Binding-site contacts:
Ligand atom C2 contacts residue ASN118 of chain 1.D at 2.4 Å.
Ligand atom C5 contacts residue ASN118 of chain 1.D at 3.7 Å.
Ligand atom O3 contacts residue TRP168 of chain 1.D at 4.0 Å.
Ligand atom O5 contacts residue GLU166 of chain 1.D at 4.4 Å.
Ligand atom C8 contacts residue GLU166 of chain 1.D at 3.6 Å.
Ligand atom O7 contacts residue GLU166 of chain 1.D at 3.7 Å.
Ligand atom N2 contacts residue TRP168 of chain 1.D at 4.3 Å.
Ligand atom O5 contacts residue ASN118 of chain 1.D at 2.4 Å (h-bond).
Ligand atom C8 contacts residue VAL116 of chain 1.D at 3.4 Å (hydrophobic).
Ligand atom C8 contacts residue TRP168 of chain 1.D at 3.7 Å (hydrophobic).
Ligand atom C7 contacts residue GLU166 of chain 1.D at 4.1 Å.
Ligand atom C3 contacts residue ASN118 of chain 1.D at 3.8 Å.
Ligand atom C8 contacts residue ASN118 of chain 1.D at 4.4 Å.
Ligand atom C4 contacts residue ASN118 of chain 1.D at 4.2 Å.
Ligand atom C7 contacts residue TRP168 of chain 1.D at 3.9 Å (hydrophobic).
Ligand atom C1 contacts residue GLU166 of chain 1.D at 4.3 Å.
Ligand atom O7 contacts residue HIS167 of chain 1.D at 4.2 Å.
Ligand atom C7 contacts residue ASN118 of chain 1.D at 3.4 Å.
Ligand atom N2 contacts residue ASN118 of chain 1.D at 2.9 Å (h-bond).
Ligand atom C8 contacts residue LEU117 of chain 1.D at 4.1 Å (hydrophobic).
Ligand atom O7 contacts residue ASN118 of chain 1.D at 3.6 Å.
Ligand atom O7 contacts residue TRP168 of chain 1.D at 4.3 Å.
Ligand atom C8 contacts residue HIS167 of chain 1.D at 3.9 Å.
Ligand atom C1 contacts residue ASN118 of chain 1.D at 1.4 Å.

A protein and the small-molecule ligand that binds it are described below.
Small molecule (SMILES): CC(=O)N[C@@H]1[C@@H](O)[C@H](O)[C@@H](CO)O[C@H]1O

Sequence of chain 1.D:
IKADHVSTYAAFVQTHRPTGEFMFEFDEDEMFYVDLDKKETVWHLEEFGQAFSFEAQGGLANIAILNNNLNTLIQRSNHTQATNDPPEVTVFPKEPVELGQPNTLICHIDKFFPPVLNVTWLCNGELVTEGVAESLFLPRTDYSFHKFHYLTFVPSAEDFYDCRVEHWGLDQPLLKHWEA